This small molecule binds to this protein.
Small molecule (SMILES): CC(=O)N[C@@H]1[C@@H](O)[C@H](O)[C@@H](CO)O[C@H]1O

Binding-site contacts:
Ligand atom N2 contacts residue ASN157 of chain 1.A at 3.0 Å (h-bond).
Ligand atom C5 contacts residue THR159 of chain 1.A at 4.3 Å.
Ligand atom C1 contacts residue ALA160 of chain 1.A at 4.2 Å (hydrophobic).
Ligand atom O7 contacts residue GLY153 of chain 1.A at 3.6 Å.
Ligand atom O7 contacts residue ASN157 of chain 1.A at 3.7 Å.
Ligand atom C2 contacts residue GLY153 of chain 1.A at 4.2 Å.
Ligand atom O5 contacts residue ASN157 of chain 1.A at 2.3 Å (h-bond).
Ligand atom C3 contacts residue ASN157 of chain 1.A at 3.8 Å.
Ligand atom O6 contacts residue PRO137 of chain 1.A at 3.8 Å.
Ligand atom C6 contacts residue PRO137 of chain 1.A at 4.4 Å (hydrophobic).
Ligand atom C5 contacts residue ASN157 of chain 1.A at 3.6 Å.
Ligand atom C6 contacts residue THR159 of chain 1.A at 4.2 Å.
Ligand atom C7 contacts residue ASN157 of chain 1.A at 3.6 Å.
Ligand atom O5 contacts residue GLY153 of chain 1.A at 4.5 Å.
Ligand atom O6 contacts residue GLY138 of chain 1.A at 3.5 Å (h-bond).
Ligand atom C1 contacts residue ASN157 of chain 1.A at 1.4 Å.
Ligand atom C7 contacts residue GLY153 of chain 1.A at 4.4 Å.
Ligand atom C6 contacts residue TYR163 of chain 1.A at 4.3 Å (hydrophobic).
Ligand atom C4 contacts residue ASN157 of chain 1.A at 4.2 Å.
Ligand atom O5 contacts residue ALA160 of chain 1.A at 3.4 Å.
Ligand atom C5 contacts residue ALA160 of chain 1.A at 4.5 Å (hydrophobic).
Ligand atom C6 contacts residue LEU100 of chain 1.A at 4.3 Å (hydrophobic).
Ligand atom C2 contacts residue ASN157 of chain 1.A at 2.4 Å.
Ligand atom C1 contacts residue GLY153 of chain 1.A at 4.1 Å.
Ligand atom C6 contacts residue ALA160 of chain 1.A at 4.2 Å (hydrophobic).
Ligand atom O6 contacts residue LEU100 of chain 1.A at 3.4 Å.

Sequence of chain 1.A:
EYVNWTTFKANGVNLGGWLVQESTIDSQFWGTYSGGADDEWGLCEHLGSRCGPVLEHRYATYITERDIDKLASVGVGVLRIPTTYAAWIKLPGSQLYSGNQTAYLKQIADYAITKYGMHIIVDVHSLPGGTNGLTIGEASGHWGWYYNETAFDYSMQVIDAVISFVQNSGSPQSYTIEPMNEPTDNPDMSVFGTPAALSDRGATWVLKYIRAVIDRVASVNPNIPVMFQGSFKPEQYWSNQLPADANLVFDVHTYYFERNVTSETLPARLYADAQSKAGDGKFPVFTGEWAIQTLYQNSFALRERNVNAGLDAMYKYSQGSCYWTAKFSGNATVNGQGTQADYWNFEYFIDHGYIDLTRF